Sequence of chain 1.D:
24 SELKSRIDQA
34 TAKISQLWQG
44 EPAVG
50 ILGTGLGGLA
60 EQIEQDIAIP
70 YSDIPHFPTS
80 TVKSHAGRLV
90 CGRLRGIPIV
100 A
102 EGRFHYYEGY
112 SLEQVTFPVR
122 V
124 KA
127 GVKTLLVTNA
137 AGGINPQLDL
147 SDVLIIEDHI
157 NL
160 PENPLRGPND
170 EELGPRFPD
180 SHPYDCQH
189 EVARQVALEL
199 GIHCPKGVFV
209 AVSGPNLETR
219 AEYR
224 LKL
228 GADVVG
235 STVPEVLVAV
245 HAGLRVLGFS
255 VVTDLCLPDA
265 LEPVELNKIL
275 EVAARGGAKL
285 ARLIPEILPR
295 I

Binding-site contacts:
Ligand atom O1 contacts residue LYS204 of chain 1.D at 4.1 Å.
Ligand atom O2 contacts residue ARG192 of chain 1.D at 2.8 Å (salt-bridge).
Ligand atom C3 contacts residue LYS204 of chain 1.D at 4.3 Å.
Ligand atom N2 contacts residue LYS204 of chain 1.D at 3.7 Å.
Ligand atom O2 contacts residue PRO203 of chain 1.D at 3.5 Å.
Ligand atom C2 contacts residue ARG192 of chain 1.D at 3.5 Å.
Ligand atom O2 contacts residue LYS204 of chain 1.D at 3.0 Å (salt-bridge).
Ligand atom O1 contacts residue ARG192 of chain 1.D at 3.0 Å (salt-bridge).
Ligand atom C2 contacts residue LYS204 of chain 1.D at 4.0 Å.

The small molecule below binds the protein below.
Small molecule (SMILES): O=C(O)c1ccccn1